Sequence of chain 4.A:
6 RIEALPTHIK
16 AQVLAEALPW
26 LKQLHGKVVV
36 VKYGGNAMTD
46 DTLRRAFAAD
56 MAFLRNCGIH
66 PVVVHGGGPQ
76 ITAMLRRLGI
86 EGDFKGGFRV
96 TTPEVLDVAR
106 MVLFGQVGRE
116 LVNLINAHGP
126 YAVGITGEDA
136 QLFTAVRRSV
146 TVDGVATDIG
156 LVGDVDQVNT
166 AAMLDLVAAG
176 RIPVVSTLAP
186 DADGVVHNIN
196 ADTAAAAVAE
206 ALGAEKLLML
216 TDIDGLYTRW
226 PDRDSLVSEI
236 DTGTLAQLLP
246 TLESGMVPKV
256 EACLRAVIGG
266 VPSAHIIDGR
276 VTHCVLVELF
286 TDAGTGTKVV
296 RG

Binding-site contacts:
Ligand atom CB contacts residue THR286 of chain 4.A at 3.3 Å.
Ligand atom CA contacts residue GLU283 of chain 4.A at 3.4 Å.
Ligand atom CZ contacts residue GLY291 of chain 4.A at 3.7 Å.
Ligand atom NH2 contacts residue GLU283 of chain 4.A at 3.1 Å (salt-bridge).
Ligand atom NH1 contacts residue SER233 of chain 4.A at 3.0 Å (h-bond).
Ligand atom C contacts residue HIS270 of chain 4.A at 3.8 Å.
Ligand atom O contacts residue TRP25 of chain 4.A at 3.5 Å.
Ligand atom N contacts residue TRP25 of chain 4.A at 3.3 Å.
Ligand atom CA contacts residue TRP25 of chain 4.A at 3.5 Å (hydrophobic).
Ligand atom CA contacts residue THR286 of chain 4.A at 3.5 Å.
Ligand atom C contacts residue LYS211 of chain 4.A at 3.0 Å.
Ligand atom NH2 contacts residue GLY291 of chain 4.A at 2.6 Å (h-bond).
Ligand atom O contacts residue LYS293 of chain 4.A at 2.5 Å (salt-bridge).
Ligand atom NH2 contacts residue THR292 of chain 4.A at 3.4 Å.
Ligand atom NE contacts residue GLY289 of chain 4.A at 3.7 Å.
Ligand atom NE contacts residue ALA288 of chain 4.A at 3.2 Å (h-bond).
Ligand atom CB contacts residue ASP287 of chain 4.A at 3.6 Å.
Ligand atom O contacts residue HIS270 of chain 4.A at 3.5 Å.
Ligand atom OXT contacts residue LYS211 of chain 4.A at 2.3 Å (salt-bridge).
Ligand atom N contacts residue GLU283 of chain 4.A at 2.8 Å (salt-bridge).
Ligand atom CZ contacts residue GLU283 of chain 4.A at 3.3 Å.
Ligand atom NE contacts residue GLU283 of chain 4.A at 2.6 Å (salt-bridge).
Ligand atom OD contacts residue ASP287 of chain 4.A at 2.9 Å (salt-bridge).
Ligand atom OXT contacts residue HIS270 of chain 4.A at 3.6 Å.
Ligand atom N contacts residue LEU284 of chain 4.A at 2.8 Å (h-bond).
Ligand atom NH1 contacts residue ALA288 of chain 4.A at 3.5 Å (h-bond).
Ligand atom CZ contacts residue LYS293 of chain 4.A at 3.7 Å.
Ligand atom OD contacts residue ALA288 of chain 4.A at 3.0 Å (h-bond).
Ligand atom OXT contacts residue GLU283 of chain 4.A at 3.6 Å (salt-bridge).
Ligand atom NH2 contacts residue SER233 of chain 4.A at 2.8 Å (h-bond).
Ligand atom O contacts residue LYS211 of chain 4.A at 2.9 Å (salt-bridge).
Ligand atom CG contacts residue ASP287 of chain 4.A at 3.3 Å.
Ligand atom C contacts residue TRP25 of chain 4.A at 3.4 Å (hydrophobic).
Ligand atom C contacts residue LYS293 of chain 4.A at 3.7 Å.
Ligand atom OD contacts residue GLY289 of chain 4.A at 3.7 Å.
Ligand atom N contacts residue THR286 of chain 4.A at 3.0 Å (h-bond).
Ligand atom CZ contacts residue ALA288 of chain 4.A at 3.4 Å (hydrophobic).
Ligand atom CZ contacts residue SER233 of chain 4.A at 3.3 Å.
Ligand atom NH2 contacts residue LYS293 of chain 4.A at 3.0 Å (salt-bridge).
Ligand atom CB contacts residue GLU283 of chain 4.A at 3.0 Å.

A protein and the small-molecule ligand that binds it are described below.
Small molecule (SMILES): [H]/N=C(\N)NOCC[C@H](N)C(=O)O